The small molecule below binds the protein below.
Small molecule (SMILES): CC(=O)N[C@@H]1[C@@H](O)[C@H](O)[C@@H](CO)O[C@H]1O

Sequence of chain 19.F:
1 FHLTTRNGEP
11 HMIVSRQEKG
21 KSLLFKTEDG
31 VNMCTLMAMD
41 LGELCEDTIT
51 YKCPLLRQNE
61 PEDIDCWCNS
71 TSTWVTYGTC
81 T

Binding-site contacts:
Ligand atom C6 contacts residue LEU24 of chain 19.F at 4.5 Å (hydrophobic).
Ligand atom C4 contacts residue NAG1 of chain 19.DA at 3.2 Å.
Ligand atom C2 contacts residue ASN69 of chain 19.F at 4.2 Å.
Ligand atom C8 contacts residue SER70 of chain 19.F at 3.7 Å.
Ligand atom O1 contacts residue SER70 of chain 19.F at 4.2 Å.
Ligand atom O1 contacts residue MET33 of chain 19.F at 3.9 Å.
Ligand atom O3 contacts residue VAL31 of chain 19.F at 3.6 Å.
Ligand atom C3 contacts residue NAG1 of chain 19.DA at 3.7 Å.
Ligand atom O5 contacts residue MET33 of chain 19.F at 4.2 Å.
Ligand atom O6 contacts residue NAG1 of chain 19.DA at 3.0 Å.
Ligand atom O1 contacts residue VAL31 of chain 19.F at 3.4 Å (h-bond).
Ligand atom O4 contacts residue VAL31 of chain 19.F at 3.3 Å.
Ligand atom C6 contacts residue NAG1 of chain 19.DA at 4.3 Å.
Ligand atom O3 contacts residue NAG1 of chain 19.DA at 2.6 Å (h-bond).
Ligand atom N2 contacts residue VAL31 of chain 19.F at 4.0 Å.
Ligand atom O5 contacts residue ASN69 of chain 19.F at 2.8 Å (h-bond).
Ligand atom C6 contacts residue MET33 of chain 19.F at 3.5 Å (hydrophobic).
Ligand atom C6 contacts residue ASN69 of chain 19.F at 4.4 Å.
Ligand atom N2 contacts residue ASN69 of chain 19.F at 4.3 Å.
Ligand atom C8 contacts residue ASN69 of chain 19.F at 3.4 Å.
Ligand atom O1 contacts residue ASN69 of chain 19.F at 2.1 Å (h-bond).
Ligand atom C5 contacts residue NAG1 of chain 19.DA at 4.3 Å.
Ligand atom C2 contacts residue VAL31 of chain 19.F at 4.0 Å (hydrophobic).
Ligand atom C5 contacts residue MET33 of chain 19.F at 3.7 Å (hydrophobic).
Ligand atom O4 contacts residue NAG1 of chain 19.DA at 3.0 Å.
Ligand atom C5 contacts residue VAL31 of chain 19.F at 4.2 Å (hydrophobic).
Ligand atom C4 contacts residue VAL31 of chain 19.F at 3.8 Å (hydrophobic).
Ligand atom C3 contacts residue VAL31 of chain 19.F at 3.0 Å (hydrophobic).
Ligand atom C5 contacts residue ASN69 of chain 19.F at 3.7 Å.
Ligand atom C7 contacts residue SER70 of chain 19.F at 4.4 Å.
Ligand atom C1 contacts residue ASN69 of chain 19.F at 2.7 Å.
Ligand atom O7 contacts residue ASN69 of chain 19.F at 3.8 Å.
Ligand atom C8 contacts residue ARG57 of chain 19.F at 4.2 Å.
Ligand atom C1 contacts residue VAL31 of chain 19.F at 4.3 Å (hydrophobic).
Ligand atom C7 contacts residue ASN69 of chain 19.F at 3.8 Å.